Binding-site contacts:
Ligand atom N contacts residue THR24 of chain 3.H at 2.8 Å (h-bond).
Ligand atom CZ2 contacts residue THR46 of chain 3.I at 4.0 Å.
Ligand atom CA contacts residue GLY21 of chain 3.H at 3.5 Å.
Ligand atom CZ3 contacts residue GLY17 of chain 3.I at 3.6 Å.
Ligand atom OXT contacts residue THR46 of chain 3.I at 2.8 Å (h-bond).
Ligand atom CZ2 contacts residue ILE49 of chain 3.I at 3.9 Å (hydrophobic).
Ligand atom O contacts residue SER47 of chain 3.H at 2.9 Å (h-bond).
Ligand atom CE3 contacts residue HIS28 of chain 3.I at 4.0 Å.
Ligand atom CA contacts residue THR19 of chain 3.H at 3.7 Å.
Ligand atom CA contacts residue THR24 of chain 3.H at 3.2 Å.
Ligand atom CD1 contacts residue SER47 of chain 3.H at 3.5 Å.
Ligand atom N contacts residue ASP23 of chain 3.H at 3.1 Å (salt-bridge).
Ligand atom NE1 contacts residue ALA40 of chain 3.I at 3.8 Å.
Ligand atom C contacts residue GLY21 of chain 3.H at 3.4 Å.
Ligand atom CE2 contacts residue ALA40 of chain 3.I at 4.0 Å (hydrophobic).
Ligand atom CD1 contacts residue THR43 of chain 3.I at 3.9 Å.
Ligand atom CE2 contacts residue GLN41 of chain 3.I at 4.0 Å.
Ligand atom O contacts residue THR43 of chain 3.I at 3.6 Å (h-bond).
Ligand atom CB contacts residue THR24 of chain 3.H at 3.6 Å.
Ligand atom O contacts residue THR19 of chain 3.H at 4.0 Å.
Ligand atom NE1 contacts residue GLN41 of chain 3.I at 2.9 Å (h-bond).
Ligand atom O contacts residue ARG20 of chain 3.H at 3.5 Å.
Ligand atom OXT contacts residue GLY21 of chain 3.H at 3.9 Å.
Ligand atom CE3 contacts residue HIS27 of chain 3.I at 4.0 Å.
Ligand atom CB contacts residue THR19 of chain 3.H at 3.7 Å.
Ligand atom OXT contacts residue HIS45 of chain 3.I at 3.8 Å.
Ligand atom C contacts residue THR46 of chain 3.I at 3.9 Å.
Ligand atom O contacts residue GLY21 of chain 3.H at 3.0 Å (h-bond).
Ligand atom C contacts residue SER47 of chain 3.H at 3.5 Å.
Ligand atom CA contacts residue SER47 of chain 3.H at 3.9 Å.
Ligand atom CB contacts residue SER47 of chain 3.H at 3.4 Å.
Ligand atom N contacts residue GLY21 of chain 3.H at 2.8 Å (h-bond).
Ligand atom CD1 contacts residue GLN41 of chain 3.I at 3.6 Å.
Ligand atom CH2 contacts residue GLY17 of chain 3.I at 3.5 Å.
Ligand atom CG contacts residue SER47 of chain 3.H at 3.8 Å.
Ligand atom CZ2 contacts residue ALA40 of chain 3.I at 3.9 Å (hydrophobic).
Ligand atom N contacts residue THR19 of chain 3.H at 2.8 Å (h-bond).
Ligand atom C contacts residue THR43 of chain 3.I at 3.5 Å.
Ligand atom CZ3 contacts residue HIS28 of chain 3.I at 4.0 Å.
Ligand atom OXT contacts residue THR43 of chain 3.I at 2.6 Å (h-bond).

Sequence of chain 3.I:
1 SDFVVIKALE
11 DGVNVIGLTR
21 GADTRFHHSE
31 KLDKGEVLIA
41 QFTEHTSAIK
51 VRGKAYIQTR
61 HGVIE

A protein and the small-molecule ligand that binds it are described below.
Small molecule (SMILES): N[C@@H](Cc1c[nH]c2ccccc12)C(=O)O

Sequence of chain 3.H:
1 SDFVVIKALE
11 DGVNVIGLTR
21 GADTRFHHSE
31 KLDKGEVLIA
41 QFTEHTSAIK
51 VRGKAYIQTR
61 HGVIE